Binding-site contacts:
Ligand atom C1 contacts residue ZN1 of chain 1.B at 3.3 Å.
Ligand atom S1 contacts residue HIS222 of chain 1.A at 3.7 Å.
Ligand atom S1 contacts residue ZN1 of chain 1.B at 2.3 Å.
Ligand atom C4 contacts residue ASP96 of chain 1.A at 3.8 Å.
Ligand atom C3 contacts residue MET39 of chain 1.A at 4.0 Å (hydrophobic).
Ligand atom C3 contacts residue TRP65 of chain 1.A at 4.0 Å (hydrophobic).
Ligand atom C4 contacts residue ZN1 of chain 1.C at 3.6 Å.
Ligand atom S1 contacts residue ZN1 of chain 1.C at 2.3 Å.
Ligand atom S1 contacts residue CYS180 of chain 1.A at 3.8 Å.
Ligand atom C2 contacts residue ASP96 of chain 1.A at 4.4 Å.
Ligand atom S1 contacts residue HIS92 of chain 1.A at 4.0 Å.
Ligand atom C2 contacts residue ASN192 of chain 1.A at 3.5 Å.
Ligand atom O1 contacts residue MET39 of chain 1.A at 4.1 Å.
Ligand atom C1 contacts residue ASP96 of chain 1.A at 3.4 Å.
Ligand atom S1 contacts residue ASN192 of chain 1.A at 4.1 Å.
Ligand atom C2 contacts residue ZN1 of chain 1.C at 4.0 Å.
Ligand atom C4 contacts residue ASN192 of chain 1.A at 3.5 Å.
Ligand atom C1 contacts residue ZN1 of chain 1.C at 3.3 Å.
Ligand atom C2 contacts residue TRP65 of chain 1.A at 4.4 Å (hydrophobic).
Ligand atom C1 contacts residue HIS94 of chain 1.A at 3.6 Å.
Ligand atom S1 contacts residue HIS94 of chain 1.A at 3.6 Å (h-bond).
Ligand atom S1 contacts residue ASP96 of chain 1.A at 3.6 Å (salt-bridge).
Ligand atom C4 contacts residue TRP65 of chain 1.A at 3.6 Å (hydrophobic).
Ligand atom C3 contacts residue ASN192 of chain 1.A at 4.3 Å.
Ligand atom C4 contacts residue VAL45 of chain 1.A at 4.5 Å (hydrophobic).
Ligand atom C4 contacts residue HIS222 of chain 1.A at 3.6 Å.
Ligand atom S1 contacts residue HIS161 of chain 1.A at 3.3 Å (h-bond).

Sequence of chain 1.A:
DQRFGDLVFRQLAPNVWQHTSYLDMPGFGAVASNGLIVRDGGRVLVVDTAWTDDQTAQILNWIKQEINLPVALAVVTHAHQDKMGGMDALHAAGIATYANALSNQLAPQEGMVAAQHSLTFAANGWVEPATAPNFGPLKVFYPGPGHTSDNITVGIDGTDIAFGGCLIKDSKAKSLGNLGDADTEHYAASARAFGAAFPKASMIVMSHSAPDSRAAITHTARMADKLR

A protein and the small-molecule ligand that binds it are described below.
Small molecule (SMILES): C[C@@H](CO)CS